The protein below binds the small molecule below.
Small molecule (SMILES): CC(=O)N[C@H]1[C@H](O[C@H]2[C@H](O)[C@@H](NC(C)=O)CO[C@@H]2CO)O[C@H](CO)[C@@H](O[C@@H]2O[C@H](CO)[C@@H](O)[C@H](O)[C@@H]2O)[C@@H]1O

Sequence of chain 1.C:
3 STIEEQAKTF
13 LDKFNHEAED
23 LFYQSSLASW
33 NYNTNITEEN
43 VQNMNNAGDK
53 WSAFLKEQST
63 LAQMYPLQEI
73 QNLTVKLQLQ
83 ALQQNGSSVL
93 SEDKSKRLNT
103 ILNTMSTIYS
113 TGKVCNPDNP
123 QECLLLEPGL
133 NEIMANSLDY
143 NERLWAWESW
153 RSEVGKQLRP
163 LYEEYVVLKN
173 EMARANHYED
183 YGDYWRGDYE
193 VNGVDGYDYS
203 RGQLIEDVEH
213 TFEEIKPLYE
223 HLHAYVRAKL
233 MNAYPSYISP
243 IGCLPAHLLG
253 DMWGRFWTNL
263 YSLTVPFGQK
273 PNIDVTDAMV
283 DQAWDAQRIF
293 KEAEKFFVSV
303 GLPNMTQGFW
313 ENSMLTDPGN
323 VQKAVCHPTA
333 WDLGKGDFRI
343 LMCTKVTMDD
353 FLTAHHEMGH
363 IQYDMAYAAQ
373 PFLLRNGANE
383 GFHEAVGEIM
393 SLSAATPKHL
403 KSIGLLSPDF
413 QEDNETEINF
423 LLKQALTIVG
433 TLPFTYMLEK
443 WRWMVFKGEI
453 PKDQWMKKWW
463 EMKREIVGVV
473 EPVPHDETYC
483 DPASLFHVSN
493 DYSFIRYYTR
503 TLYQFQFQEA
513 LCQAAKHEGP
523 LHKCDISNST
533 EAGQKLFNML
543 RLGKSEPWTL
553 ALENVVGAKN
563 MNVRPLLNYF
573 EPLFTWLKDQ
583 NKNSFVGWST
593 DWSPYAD

Binding-site contacts:
Ligand atom O6 contacts residue ASP415 of chain 1.C at 4.2 Å.
Ligand atom C1 contacts residue ASN416 of chain 1.C at 1.4 Å.
Ligand atom C3 contacts residue ASN416 of chain 1.C at 3.8 Å.
Ligand atom C4 contacts residue ASN416 of chain 1.C at 4.2 Å.
Ligand atom C5 contacts residue ASN416 of chain 1.C at 3.7 Å.
Ligand atom O5 contacts residue ASN416 of chain 1.C at 2.4 Å (h-bond).
Ligand atom O6 contacts residue ASN416 of chain 1.C at 3.9 Å.
Ligand atom C2 contacts residue ASN416 of chain 1.C at 2.4 Å.
Ligand atom O7 contacts residue ASN416 of chain 1.C at 3.8 Å.
Ligand atom N2 contacts residue ASN416 of chain 1.C at 2.8 Å (h-bond).
Ligand atom C7 contacts residue ASN416 of chain 1.C at 3.5 Å.